Binding-site contacts:
Ligand atom C1 contacts residue ASN205 of chain 2.A at 3.5 Å.
Ligand atom O1 contacts residue ASP201 of chain 2.A at 2.4 Å (salt-bridge).
Ligand atom C3 contacts residue LEU188 of chain 2.A at 4.0 Å (hydrophobic).
Ligand atom O4 contacts residue TYR145 of chain 2.A at 2.4 Å (h-bond).
Ligand atom O3 contacts residue ILE281 of chain 2.A at 3.5 Å.
Ligand atom C5 contacts residue TYR145 of chain 2.A at 3.2 Å (hydrophobic).
Ligand atom C1 contacts residue FE21 of chain 2.B at 2.6 Å.
Ligand atom C3 contacts residue ILE281 of chain 2.A at 3.8 Å (hydrophobic).
Ligand atom O1 contacts residue FE21 of chain 2.B at 1.8 Å.
Ligand atom C5 contacts residue ILE281 of chain 2.A at 3.7 Å (hydrophobic).
Ligand atom C4 contacts residue LEU188 of chain 2.A at 3.7 Å (hydrophobic).
Ligand atom C2 contacts residue HIS279 of chain 2.A at 3.6 Å.
Ligand atom O1 contacts residue ASN205 of chain 2.A at 3.6 Å (h-bond).
Ligand atom O4 contacts residue LEU188 of chain 2.A at 4.0 Å.
Ligand atom O3 contacts residue LYS214 of chain 2.A at 2.3 Å (salt-bridge).
Ligand atom C4 contacts residue THR196 of chain 2.A at 3.6 Å.
Ligand atom O5 contacts residue HIS199 of chain 2.A at 2.9 Å.
Ligand atom O4 contacts residue THR196 of chain 2.A at 2.5 Å (h-bond).
Ligand atom O4 contacts residue ILE281 of chain 2.A at 3.7 Å.
Ligand atom C1 contacts residue ASP201 of chain 2.A at 3.6 Å.
Ligand atom O1 contacts residue TRP296 of chain 2.A at 3.7 Å.
Ligand atom O1 contacts residue HIS279 of chain 2.A at 2.8 Å (h-bond).
Ligand atom O2 contacts residue ASN205 of chain 2.A at 2.9 Å (h-bond).
Ligand atom C3 contacts residue PHE207 of chain 2.A at 3.8 Å (hydrophobic).
Ligand atom C1 contacts residue HIS279 of chain 2.A at 3.5 Å.
Ligand atom C5 contacts residue THR196 of chain 2.A at 3.4 Å.
Ligand atom O3 contacts residue TYR145 of chain 2.A at 3.3 Å (h-bond).
Ligand atom C2 contacts residue FE21 of chain 2.B at 2.8 Å.
Ligand atom O2 contacts residue FE21 of chain 2.B at 3.8 Å.
Ligand atom C1 contacts residue ASN294 of chain 2.A at 3.9 Å.
Ligand atom O1 contacts residue HIS199 of chain 2.A at 3.8 Å.
Ligand atom C5 contacts residue LYS214 of chain 2.A at 3.2 Å.
Ligand atom C5 contacts residue LEU188 of chain 2.A at 3.5 Å (hydrophobic).
Ligand atom O5 contacts residue HIS279 of chain 2.A at 3.1 Å (h-bond).
Ligand atom O2 contacts residue ASN294 of chain 2.A at 2.9 Å (h-bond).
Ligand atom O3 contacts residue PHE207 of chain 2.A at 3.5 Å.
Ligand atom O3 contacts residue LEU188 of chain 2.A at 3.6 Å.
Ligand atom O2 contacts residue TRP296 of chain 2.A at 3.8 Å.
Ligand atom O4 contacts residue LYS214 of chain 2.A at 3.4 Å (salt-bridge).
Ligand atom O5 contacts residue FE21 of chain 2.B at 2.2 Å.

This protein binds this small molecule.
Small molecule (SMILES): O=C(O)CCC(=O)C(=O)O

Sequence of chain 2.A:
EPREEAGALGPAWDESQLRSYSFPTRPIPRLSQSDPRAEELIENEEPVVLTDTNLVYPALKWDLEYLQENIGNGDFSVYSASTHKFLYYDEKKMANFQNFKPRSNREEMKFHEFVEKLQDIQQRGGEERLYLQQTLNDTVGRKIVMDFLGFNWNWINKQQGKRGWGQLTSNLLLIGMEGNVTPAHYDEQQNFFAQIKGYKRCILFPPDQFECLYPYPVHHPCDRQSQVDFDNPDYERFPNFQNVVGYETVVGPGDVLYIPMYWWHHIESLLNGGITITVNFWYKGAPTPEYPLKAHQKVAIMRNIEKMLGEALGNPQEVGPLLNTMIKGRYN